This protein binds this small molecule.
Small molecule (SMILES): CN1CCC(c2ccc(-c3ccc4c(c3)C(=O)N([C@@H](C(=O)Nc3nccs3)c3cc(F)ccc3O)C4)cc2)CC1

Sequence of chain 1.D:
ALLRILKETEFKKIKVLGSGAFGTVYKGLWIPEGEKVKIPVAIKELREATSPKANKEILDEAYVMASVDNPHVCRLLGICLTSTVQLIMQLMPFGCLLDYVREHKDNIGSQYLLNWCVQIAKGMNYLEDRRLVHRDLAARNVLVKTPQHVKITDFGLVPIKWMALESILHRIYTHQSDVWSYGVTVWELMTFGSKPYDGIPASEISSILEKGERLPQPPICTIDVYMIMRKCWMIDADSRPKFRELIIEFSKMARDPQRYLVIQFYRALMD

Binding-site contacts:
Ligand atom O40 contacts residue PHE165 of chain 1.D at 3.0 Å (h-bond).
Ligand atom N03 contacts residue ASP164 of chain 1.D at 2.7 Å (salt-bridge).
Ligand atom C07 contacts residue ALA52 of chain 1.D at 3.1 Å (hydrophobic).
Ligand atom C37 contacts residue CYS84 of chain 1.D at 3.3 Å (hydrophobic).
Ligand atom O32 contacts residue LEU167 of chain 1.D at 3.6 Å.
Ligand atom C11 contacts residue LEU97 of chain 1.D at 3.7 Å (hydrophobic).
Ligand atom C39 contacts residue ASP164 of chain 1.D at 3.6 Å.
Ligand atom N05 contacts residue LYS54 of chain 1.D at 3.8 Å.
Ligand atom C21 contacts residue GLU58 of chain 1.D at 3.6 Å.
Ligand atom C38 contacts residue PHE165 of chain 1.D at 3.6 Å (hydrophobic).
Ligand atom C18 contacts residue ILE68 of chain 1.D at 3.7 Å (hydrophobic).
Ligand atom O01 contacts residue LEU97 of chain 1.D at 3.2 Å.
Ligand atom C07 contacts residue LEU97 of chain 1.D at 3.6 Å (hydrophobic).
Ligand atom O40 contacts residue LEU167 of chain 1.D at 3.2 Å.
Ligand atom C11 contacts residue LEU167 of chain 1.D at 3.8 Å (hydrophobic).
Ligand atom C31 contacts residue MET75 of chain 1.D at 3.5 Å (hydrophobic).
Ligand atom C33 contacts residue ASP164 of chain 1.D at 3.5 Å.
Ligand atom C23 contacts residue GLU58 of chain 1.D at 3.4 Å.
Ligand atom O40 contacts residue ASP164 of chain 1.D at 3.4 Å.
Ligand atom O40 contacts residue MET75 of chain 1.D at 3.4 Å (h-bond).
Ligand atom S08 contacts residue LEU97 of chain 1.D at 3.4 Å (h-bond).
Ligand atom C12 contacts residue LEU97 of chain 1.D at 3.6 Å (hydrophobic).
Ligand atom C28 contacts residue ILE68 of chain 1.D at 3.7 Å (hydrophobic).
Ligand atom C04 contacts residue MET99 of chain 1.D at 3.5 Å (hydrophobic).
Ligand atom N05 contacts residue MET99 of chain 1.D at 3.7 Å.
Ligand atom N05 contacts residue 8RC1 of chain 1.L at 3.5 Å.
Ligand atom C02 contacts residue LYS54 of chain 1.D at 3.7 Å.
Ligand atom F36 contacts residue ARG85 of chain 1.D at 3.2 Å.
Ligand atom C09 contacts residue ASP164 of chain 1.D at 3.2 Å.
Ligand atom C04 contacts residue LYS54 of chain 1.D at 3.5 Å.
Ligand atom C07 contacts residue LYS54 of chain 1.D at 3.2 Å.
Ligand atom C17 contacts residue ILE68 of chain 1.D at 3.7 Å (hydrophobic).
Ligand atom S08 contacts residue LYS54 of chain 1.D at 3.6 Å.
Ligand atom C02 contacts residue ASP164 of chain 1.D at 3.3 Å.
Ligand atom C06 contacts residue LYS54 of chain 1.D at 3.6 Å.
Ligand atom C26 contacts residue ILE68 of chain 1.D at 3.7 Å (hydrophobic).
Ligand atom F36 contacts residue LEU86 of chain 1.D at 3.2 Å.
Ligand atom F36 contacts residue MET99 of chain 1.D at 3.7 Å.
Ligand atom C07 contacts residue ILE53 of chain 1.D at 3.7 Å (hydrophobic).
Ligand atom N03 contacts residue LYS54 of chain 1.D at 3.4 Å (salt-bridge).